Sequence of chain 1.B:
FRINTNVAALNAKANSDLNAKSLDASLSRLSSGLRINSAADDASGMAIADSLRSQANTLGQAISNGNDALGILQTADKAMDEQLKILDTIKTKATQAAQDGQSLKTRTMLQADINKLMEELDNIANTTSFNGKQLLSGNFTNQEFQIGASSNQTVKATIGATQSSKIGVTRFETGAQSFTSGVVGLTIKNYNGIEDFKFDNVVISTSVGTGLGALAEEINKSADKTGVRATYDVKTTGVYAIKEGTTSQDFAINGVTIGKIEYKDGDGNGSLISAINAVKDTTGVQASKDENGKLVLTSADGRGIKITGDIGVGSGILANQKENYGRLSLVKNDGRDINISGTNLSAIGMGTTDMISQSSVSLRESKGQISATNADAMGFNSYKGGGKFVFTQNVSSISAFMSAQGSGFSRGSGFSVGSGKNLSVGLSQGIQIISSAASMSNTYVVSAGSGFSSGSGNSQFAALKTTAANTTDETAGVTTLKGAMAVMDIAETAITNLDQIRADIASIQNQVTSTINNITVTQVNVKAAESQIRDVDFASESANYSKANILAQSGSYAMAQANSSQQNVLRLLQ

Binding-site contacts:
Ligand atom N7 contacts residue ALA439 of chain 1.B at 3.2 Å (h-bond).
Ligand atom C9 contacts residue ALA439 of chain 1.B at 3.7 Å (hydrophobic).
Ligand atom C6 contacts residue SER461 of chain 1.B at 3.5 Å.
Ligand atom N7 contacts residue MET442 of chain 1.B at 4.4 Å.
Ligand atom C1 contacts residue GLY457 of chain 1.B at 3.9 Å.
Ligand atom C2 contacts residue GLN462 of chain 1.B at 4.4 Å.
Ligand atom C6 contacts residue MET357 of chain 1.B at 4.1 Å (hydrophobic).
Ligand atom C4 contacts residue SER461 of chain 1.B at 3.1 Å.
Ligand atom O1B contacts residue SER458 of chain 1.B at 4.3 Å.
Ligand atom C1 contacts residue SER461 of chain 1.B at 2.2 Å.
Ligand atom C4 contacts residue THR354 of chain 1.B at 3.2 Å.
Ligand atom O1A contacts residue SER461 of chain 1.B at 3.4 Å (h-bond).
Ligand atom C8 contacts residue ALA439 of chain 1.B at 3.5 Å (hydrophobic).
Ligand atom C7 contacts residue ALA439 of chain 1.B at 3.7 Å (hydrophobic).
Ligand atom O1B contacts residue GLY459 of chain 1.B at 4.0 Å.
Ligand atom O1B contacts residue SER461 of chain 1.B at 2.5 Å (h-bond).
Ligand atom N7 contacts residue MET357 of chain 1.B at 3.6 Å.
Ligand atom C7 contacts residue MET357 of chain 1.B at 4.2 Å (hydrophobic).
Ligand atom O1A contacts residue GLY457 of chain 1.B at 4.4 Å.
Ligand atom O6 contacts residue SER456 of chain 1.B at 4.5 Å.
Ligand atom C5 contacts residue THR354 of chain 1.B at 3.6 Å.
Ligand atom C4 contacts residue GLN462 of chain 1.B at 4.4 Å.
Ligand atom C3 contacts residue GLN462 of chain 1.B at 3.6 Å.
Ligand atom C9 contacts residue ALA440 of chain 1.B at 4.4 Å (hydrophobic).
Ligand atom O4 contacts residue SER461 of chain 1.B at 3.7 Å.
Ligand atom O4 contacts residue THR354 of chain 1.B at 3.3 Å (h-bond).
Ligand atom C5 contacts residue SER461 of chain 1.B at 3.9 Å.
Ligand atom O1B contacts residue GLY457 of chain 1.B at 3.4 Å (h-bond).
Ligand atom N5 contacts residue THR354 of chain 1.B at 4.0 Å.
Ligand atom C3 contacts residue SER461 of chain 1.B at 1.6 Å.
Ligand atom C8 contacts residue ALA440 of chain 1.B at 4.4 Å (hydrophobic).
Ligand atom C2 contacts residue SER461 of chain 1.B at 1.4 Å.
Ligand atom O6 contacts residue SER461 of chain 1.B at 2.8 Å (h-bond).
Ligand atom O8 contacts residue SER456 of chain 1.B at 4.4 Å.

A small-molecule ligand and the protein it binds are described below.
Small molecule (SMILES): C[C@H](O)[C@H](N)[C@@H]1O[C@](O)(C(=O)O)C[C@H](O)[C@@H]1N